Sequence of chain 1.B:
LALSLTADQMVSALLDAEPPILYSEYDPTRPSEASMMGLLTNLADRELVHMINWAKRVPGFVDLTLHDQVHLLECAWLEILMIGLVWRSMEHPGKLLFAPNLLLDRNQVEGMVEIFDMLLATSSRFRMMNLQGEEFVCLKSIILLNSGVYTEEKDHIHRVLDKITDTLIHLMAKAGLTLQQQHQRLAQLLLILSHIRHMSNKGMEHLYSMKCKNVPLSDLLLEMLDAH

Binding-site contacts:
Ligand atom C19 contacts residue HIS227 of chain 1.B at 4.1 Å.
Ligand atom C05 contacts residue PHE107 of chain 1.B at 4.2 Å (hydrophobic).
Ligand atom O01 contacts residue GLU56 of chain 1.B at 2.5 Å (salt-bridge).
Ligand atom C15 contacts residue ILE127 of chain 1.B at 4.0 Å (hydrophobic).
Ligand atom C04 contacts residue LEU94 of chain 1.B at 4.2 Å (hydrophobic).
Ligand atom C01 contacts residue GLU56 of chain 1.B at 3.2 Å.
Ligand atom C01 contacts residue ALA53 of chain 1.B at 4.1 Å (hydrophobic).
Ligand atom C10 contacts residue PHE107 of chain 1.B at 4.3 Å (hydrophobic).
Ligand atom C06 contacts residue PHE107 of chain 1.B at 4.2 Å (hydrophobic).
Ligand atom C02 contacts residue GLU56 of chain 1.B at 3.2 Å.
Ligand atom C04 contacts residue LEU90 of chain 1.B at 4.3 Å (hydrophobic).
Ligand atom C02 contacts residue LEU90 of chain 1.B at 4.1 Å (hydrophobic).
Ligand atom C20 contacts residue MET124 of chain 1.B at 3.5 Å (hydrophobic).
Ligand atom C13 contacts residue LEU49 of chain 1.B at 4.0 Å (hydrophobic).
Ligand atom C07 contacts residue LEU94 of chain 1.B at 3.7 Å (hydrophobic).
Ligand atom C07 contacts residue MET91 of chain 1.B at 3.7 Å (hydrophobic).
Ligand atom C06 contacts residue ALA53 of chain 1.B at 3.9 Å (hydrophobic).
Ligand atom O01 contacts residue ARG97 of chain 1.B at 3.2 Å (salt-bridge).
Ligand atom C03 contacts residue LEU90 of chain 1.B at 3.5 Å (hydrophobic).
Ligand atom C14 contacts residue LEU49 of chain 1.B at 3.9 Å (hydrophobic).
Ligand atom C20 contacts residue HIS227 of chain 1.B at 2.9 Å.
Ligand atom C18 contacts residue LEU87 of chain 1.B at 3.9 Å (hydrophobic).
Ligand atom C16 contacts residue MET124 of chain 1.B at 3.3 Å (hydrophobic).
Ligand atom C15 contacts residue MET91 of chain 1.B at 4.0 Å (hydrophobic).
Ligand atom C02 contacts residue ARG97 of chain 1.B at 4.0 Å.
Ligand atom C15 contacts residue MET124 of chain 1.B at 4.0 Å (hydrophobic).
Ligand atom C08 contacts residue LEU131 of chain 1.B at 4.2 Å (hydrophobic).
Ligand atom C01 contacts residue LEU52 of chain 1.B at 4.0 Å (hydrophobic).
Ligand atom C08 contacts residue LEU94 of chain 1.B at 4.2 Å (hydrophobic).
Ligand atom O01 contacts residue LEU90 of chain 1.B at 3.8 Å.
Ligand atom C08 contacts residue MET91 of chain 1.B at 4.1 Å (hydrophobic).
Ligand atom C06 contacts residue LEU49 of chain 1.B at 3.8 Å (hydrophobic).
Ligand atom N01 contacts residue MET124 of chain 1.B at 3.9 Å.
Ligand atom C19 contacts residue LEU228 of chain 1.B at 3.4 Å (hydrophobic).
Ligand atom N01 contacts residue HIS227 of chain 1.B at 3.5 Å (h-bond).
Ligand atom C03 contacts residue LEU94 of chain 1.B at 4.0 Å (hydrophobic).
Ligand atom C17 contacts residue MET124 of chain 1.B at 3.5 Å (hydrophobic).
Ligand atom C16 contacts residue GLY224 of chain 1.B at 4.2 Å.
Ligand atom C16 contacts residue ILE127 of chain 1.B at 3.8 Å (hydrophobic).
Ligand atom C11 contacts residue MET124 of chain 1.B at 4.3 Å (hydrophobic).

A protein and the small-molecule ligand that binds it are described below.
Small molecule (SMILES): CN(c1ccccc1)[C@H]1CC[C@H]2[C@@H]3CCc4cc(O)ccc4[C@H]3CC[C@]12C